Sequence of chain 3.A:
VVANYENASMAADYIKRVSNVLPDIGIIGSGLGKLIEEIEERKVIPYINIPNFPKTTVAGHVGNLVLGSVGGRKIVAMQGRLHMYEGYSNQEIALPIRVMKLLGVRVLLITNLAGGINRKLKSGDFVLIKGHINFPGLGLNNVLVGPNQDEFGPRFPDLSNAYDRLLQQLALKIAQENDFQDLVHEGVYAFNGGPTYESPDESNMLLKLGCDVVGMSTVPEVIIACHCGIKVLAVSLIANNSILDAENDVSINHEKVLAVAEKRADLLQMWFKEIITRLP

The protein below binds the small molecule below.
Small molecule (SMILES): N#Cc1c(F)cccc1NCCc1ccccn1

Sequence of chain 1.A:
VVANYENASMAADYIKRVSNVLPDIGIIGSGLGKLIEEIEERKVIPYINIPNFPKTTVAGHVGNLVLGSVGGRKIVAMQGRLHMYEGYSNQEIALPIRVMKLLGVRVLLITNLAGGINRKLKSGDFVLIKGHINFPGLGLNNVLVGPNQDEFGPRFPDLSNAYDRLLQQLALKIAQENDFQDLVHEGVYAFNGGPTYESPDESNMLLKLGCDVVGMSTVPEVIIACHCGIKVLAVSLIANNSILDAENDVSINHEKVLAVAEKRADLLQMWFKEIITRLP

Binding-site contacts:
Ligand atom N2 contacts residue GLU203 of chain 3.A at 3.2 Å (salt-bridge).
Ligand atom C6 contacts residue GLU203 of chain 3.A at 3.1 Å.
Ligand atom C3 contacts residue ASN245 of chain 3.A at 3.5 Å.
Ligand atom C12 contacts residue VAL219 of chain 3.A at 3.7 Å (hydrophobic).
Ligand atom F contacts residue LEU118 of chain 3.A at 3.6 Å.
Ligand atom N2 contacts residue ASN197 of chain 3.A at 3.1 Å (h-bond).
Ligand atom F contacts residue DMS1 of chain 3.D at 3.7 Å.
Ligand atom N1 contacts residue ASN245 of chain 3.A at 3.0 Å (h-bond).
Ligand atom C7 contacts residue SER247 of chain 3.A at 3.8 Å.
Ligand atom C10 contacts residue SER165 of chain 1.A at 3.7 Å.
Ligand atom C10 contacts residue ILE257 of chain 3.A at 3.5 Å (hydrophobic).
Ligand atom C1 contacts residue LEU118 of chain 3.A at 3.6 Å (hydrophobic).
Ligand atom C4 contacts residue TYR202 of chain 3.A at 3.6 Å (hydrophobic).
Ligand atom C12 contacts residue GLY120 of chain 3.A at 3.8 Å.
Ligand atom C9 contacts residue SER165 of chain 1.A at 3.2 Å.
Ligand atom C4 contacts residue GLY120 of chain 3.A at 3.6 Å.
Ligand atom C13 contacts residue GLU203 of chain 3.A at 3.3 Å.
Ligand atom C10 contacts residue VAL255 of chain 3.A at 3.5 Å (hydrophobic).
Ligand atom N contacts residue GLU203 of chain 3.A at 2.8 Å (salt-bridge).
Ligand atom C9 contacts residue ASP163 of chain 1.A at 3.3 Å.
Ligand atom C9 contacts residue ILE257 of chain 3.A at 3.5 Å (hydrophobic).
Ligand atom N1 contacts residue SER247 of chain 3.A at 3.6 Å.
Ligand atom F contacts residue GLY220 of chain 3.A at 3.4 Å.
Ligand atom C13 contacts residue VAL219 of chain 3.A at 3.7 Å (hydrophobic).
Ligand atom C11 contacts residue ILE257 of chain 3.A at 3.8 Å (hydrophobic).
Ligand atom N2 contacts residue VAL219 of chain 3.A at 3.7 Å.
Ligand atom C6 contacts residue SER247 of chain 3.A at 3.1 Å.
Ligand atom N2 contacts residue MET221 of chain 3.A at 3.8 Å.
Ligand atom C11 contacts residue ASN245 of chain 3.A at 3.5 Å.
Ligand atom C8 contacts residue GLU203 of chain 3.A at 3.5 Å.
Ligand atom C5 contacts residue GLU203 of chain 3.A at 3.5 Å.
Ligand atom C3 contacts residue GLY120 of chain 3.A at 3.4 Å.
Ligand atom C11 contacts residue ASP250 of chain 3.A at 3.6 Å.
Ligand atom C1 contacts residue GLY120 of chain 3.A at 3.8 Å.
Ligand atom C8 contacts residue ILE257 of chain 3.A at 3.6 Å (hydrophobic).
Ligand atom C2 contacts residue ALA119 of chain 3.A at 3.5 Å (hydrophobic).
Ligand atom C2 contacts residue GLY120 of chain 3.A at 3.5 Å.
Ligand atom C1 contacts residue ALA119 of chain 3.A at 3.6 Å (hydrophobic).
Ligand atom C5 contacts residue SER247 of chain 3.A at 3.2 Å.
Ligand atom C12 contacts residue TYR202 of chain 3.A at 3.7 Å (hydrophobic).